Sequence of chain 48.C:
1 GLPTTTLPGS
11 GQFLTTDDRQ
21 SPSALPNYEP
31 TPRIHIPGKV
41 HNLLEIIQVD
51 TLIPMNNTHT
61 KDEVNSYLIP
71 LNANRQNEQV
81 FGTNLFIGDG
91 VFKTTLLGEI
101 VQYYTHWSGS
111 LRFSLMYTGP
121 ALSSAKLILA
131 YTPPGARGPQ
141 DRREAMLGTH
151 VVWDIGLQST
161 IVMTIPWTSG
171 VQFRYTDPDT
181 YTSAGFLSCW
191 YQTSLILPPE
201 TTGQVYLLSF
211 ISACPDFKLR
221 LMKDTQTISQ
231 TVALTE

Binding-site contacts:
Ligand atom O1B contacts residue TYR128 of chain 48.A at 3.4 Å (h-bond).
Ligand atom C2A contacts residue PHE186 of chain 48.A at 3.3 Å (hydrophobic).
Ligand atom N2 contacts residue MET221 of chain 48.A at 3.3 Å (h-bond).
Ligand atom C1C contacts residue TYR128 of chain 48.A at 3.9 Å (hydrophobic).
Ligand atom C4C contacts residue VAL188 of chain 48.A at 3.7 Å (hydrophobic).
Ligand atom C5B contacts residue MET224 of chain 48.A at 3.8 Å (hydrophobic).
Ligand atom C2A contacts residue TYR152 of chain 48.A at 3.6 Å (hydrophobic).
Ligand atom C5A contacts residue PHE186 of chain 48.A at 3.5 Å (hydrophobic).
Ligand atom O1A contacts residue PHE186 of chain 48.A at 3.0 Å.
Ligand atom C4 contacts residue LEU106 of chain 48.A at 3.5 Å (hydrophobic).
Ligand atom C1C contacts residue LEU106 of chain 48.A at 4.0 Å (hydrophobic).
Ligand atom C1B contacts residue ILE104 of chain 48.A at 4.0 Å (hydrophobic).
Ligand atom C2C contacts residue TYR197 of chain 48.A at 3.7 Å (hydrophobic).
Ligand atom O1B contacts residue ILE104 of chain 48.A at 3.9 Å.
Ligand atom C1B contacts residue TYR128 of chain 48.A at 3.6 Å (hydrophobic).
Ligand atom C2C contacts residue MET221 of chain 48.A at 4.0 Å (hydrophobic).
Ligand atom C4B contacts residue TYR152 of chain 48.A at 3.8 Å (hydrophobic).
Ligand atom C5C contacts residue VAL188 of chain 48.A at 4.1 Å (hydrophobic).
Ligand atom C3C contacts residue TYR128 of chain 48.A at 3.4 Å (hydrophobic).
Ligand atom C6B contacts residue ILE104 of chain 48.A at 3.6 Å (hydrophobic).
Ligand atom C1B contacts residue VAL188 of chain 48.A at 3.8 Å (hydrophobic).
Ligand atom C1C contacts residue MET221 of chain 48.A at 4.0 Å (hydrophobic).
Ligand atom C5A contacts residue ALA150 of chain 48.A at 4.0 Å (hydrophobic).
Ligand atom C5A contacts residue VAL176 of chain 48.A at 3.6 Å (hydrophobic).
Ligand atom C4B contacts residue PHE186 of chain 48.A at 3.6 Å (hydrophobic).
Ligand atom C5C contacts residue VAL191 of chain 48.A at 3.8 Å (hydrophobic).
Ligand atom C5B contacts residue TYR128 of chain 48.A at 4.0 Å (hydrophobic).
Ligand atom C2B contacts residue VAL188 of chain 48.A at 3.5 Å (hydrophobic).
Ligand atom C6B contacts residue TYR128 of chain 48.A at 3.3 Å (hydrophobic).
Ligand atom N3A contacts residue PRO174 of chain 48.A at 3.7 Å.
Ligand atom C4A contacts residue PRO174 of chain 48.A at 3.1 Å (hydrophobic).
Ligand atom C5 contacts residue MET221 of chain 48.A at 3.6 Å (hydrophobic).
Ligand atom O1 contacts residue MET221 of chain 48.A at 2.5 Å (h-bond).
Ligand atom C4C contacts residue VAL191 of chain 48.A at 3.0 Å (hydrophobic).
Ligand atom N3A contacts residue PHE186 of chain 48.A at 4.0 Å.
Ligand atom N3A contacts residue TYR152 of chain 48.A at 3.5 Å.
Ligand atom N3A contacts residue ALA24 of chain 48.C at 3.8 Å.
Ligand atom C3B contacts residue TYR152 of chain 48.A at 3.7 Å (hydrophobic).
Ligand atom C3B contacts residue VAL188 of chain 48.A at 3.8 Å (hydrophobic).
Ligand atom C5B contacts residue PHE186 of chain 48.A at 3.9 Å (hydrophobic).

Sequence of chain 48.A:
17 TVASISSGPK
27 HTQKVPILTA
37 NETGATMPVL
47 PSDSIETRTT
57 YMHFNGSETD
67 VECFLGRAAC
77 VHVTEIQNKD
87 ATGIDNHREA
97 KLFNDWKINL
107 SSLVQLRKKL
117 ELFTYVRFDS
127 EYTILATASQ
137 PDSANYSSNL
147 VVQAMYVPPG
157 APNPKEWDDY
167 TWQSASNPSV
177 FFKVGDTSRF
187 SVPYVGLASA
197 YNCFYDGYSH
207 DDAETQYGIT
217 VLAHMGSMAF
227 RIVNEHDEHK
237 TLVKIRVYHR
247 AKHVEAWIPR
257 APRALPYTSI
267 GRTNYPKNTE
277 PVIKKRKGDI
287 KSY

This protein binds this small molecule.
Small molecule (SMILES): Cc1cc(CCCCCOc2ccc(C3=NCCO3)cc2)on1